Sequence of chain 8.C:
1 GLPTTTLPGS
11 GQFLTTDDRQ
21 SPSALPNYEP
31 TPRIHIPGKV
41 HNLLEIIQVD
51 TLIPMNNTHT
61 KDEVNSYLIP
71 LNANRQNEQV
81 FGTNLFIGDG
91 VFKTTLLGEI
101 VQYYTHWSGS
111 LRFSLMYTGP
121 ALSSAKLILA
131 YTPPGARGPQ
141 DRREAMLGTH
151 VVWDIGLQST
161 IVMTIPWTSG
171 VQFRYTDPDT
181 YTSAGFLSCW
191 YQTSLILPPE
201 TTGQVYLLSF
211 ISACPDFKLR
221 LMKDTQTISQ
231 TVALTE

Sequence of chain 7.A:
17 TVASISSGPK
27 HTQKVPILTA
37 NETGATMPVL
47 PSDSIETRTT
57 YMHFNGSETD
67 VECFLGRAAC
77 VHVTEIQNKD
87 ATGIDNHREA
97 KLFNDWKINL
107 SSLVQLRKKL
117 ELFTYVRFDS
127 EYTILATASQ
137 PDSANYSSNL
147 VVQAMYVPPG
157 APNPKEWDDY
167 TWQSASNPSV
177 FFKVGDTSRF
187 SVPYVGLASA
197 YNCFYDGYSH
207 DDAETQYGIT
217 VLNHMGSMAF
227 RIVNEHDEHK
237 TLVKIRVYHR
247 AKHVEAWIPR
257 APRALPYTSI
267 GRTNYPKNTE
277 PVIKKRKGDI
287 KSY

The protein below binds the small molecule below.
Small molecule (SMILES): Cc1cc(CCCOc2c(C)cc(-c3noc(C(F)(F)F)n3)cc2C)on1

Sequence of chain 7.C:
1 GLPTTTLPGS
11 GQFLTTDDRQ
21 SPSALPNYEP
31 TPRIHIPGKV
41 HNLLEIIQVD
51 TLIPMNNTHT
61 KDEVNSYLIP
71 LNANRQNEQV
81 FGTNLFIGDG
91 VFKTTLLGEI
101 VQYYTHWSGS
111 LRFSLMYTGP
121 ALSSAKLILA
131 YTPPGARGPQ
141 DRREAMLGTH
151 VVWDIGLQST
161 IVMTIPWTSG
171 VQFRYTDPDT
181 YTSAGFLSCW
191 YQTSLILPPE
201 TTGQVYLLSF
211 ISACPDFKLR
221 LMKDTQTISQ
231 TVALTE

Binding-site contacts:
Ligand atom C3B contacts residue MET224 of chain 7.A at 3.6 Å (hydrophobic).
Ligand atom CM2 contacts residue MET224 of chain 7.A at 3.5 Å (hydrophobic).
Ligand atom F3 contacts residue TYR152 of chain 7.A at 3.6 Å.
Ligand atom CM2 contacts residue TYR128 of chain 7.A at 3.4 Å (hydrophobic).
Ligand atom C2C contacts residue TYR128 of chain 7.A at 3.2 Å (hydrophobic).
Ligand atom N1A contacts residue PHE186 of chain 7.A at 3.5 Å.
Ligand atom F2 contacts residue PHE186 of chain 7.A at 3.1 Å.
Ligand atom F3 contacts residue PRO174 of chain 7.A at 3.1 Å.
Ligand atom C4 contacts residue LEU106 of chain 7.A at 3.3 Å (hydrophobic).
Ligand atom N1A contacts residue PRO174 of chain 7.A at 3.5 Å.
Ligand atom C3C contacts residue TYR128 of chain 7.A at 3.1 Å (hydrophobic).
Ligand atom C5B contacts residue TYR152 of chain 7.A at 3.4 Å (hydrophobic).
Ligand atom F3 contacts residue VAL176 of chain 7.A at 3.6 Å.
Ligand atom CM3 contacts residue ASN219 of chain 7.A at 3.5 Å.
Ligand atom F1 contacts residue MET224 of chain 7.A at 3.7 Å.
Ligand atom C3A contacts residue PHE186 of chain 7.A at 3.1 Å (hydrophobic).
Ligand atom C2A contacts residue TYR152 of chain 7.A at 3.5 Å (hydrophobic).
Ligand atom CM4 contacts residue VAL176 of chain 7.A at 3.7 Å (hydrophobic).
Ligand atom CM6 contacts residue VAL191 of chain 7.A at 3.7 Å (hydrophobic).
Ligand atom C4B contacts residue TYR152 of chain 7.A at 3.6 Å (hydrophobic).
Ligand atom O1A contacts residue PHE186 of chain 7.A at 3.4 Å.
Ligand atom C2A contacts residue PHE186 of chain 7.A at 3.3 Å (hydrophobic).
Ligand atom F3 contacts residue SER175 of chain 7.A at 2.8 Å.
Ligand atom F1 contacts residue PHE186 of chain 7.A at 3.3 Å.
Ligand atom N3A contacts residue PHE186 of chain 7.A at 3.1 Å.
Ligand atom CM4 contacts residue ALA150 of chain 7.A at 3.7 Å (hydrophobic).
Ligand atom CM6 contacts residue TYR152 of chain 7.A at 3.4 Å (hydrophobic).
Ligand atom C4 contacts residue TYR197 of chain 7.A at 3.7 Å (hydrophobic).
Ligand atom F2 contacts residue VAL176 of chain 7.A at 2.7 Å.
Ligand atom O1A contacts residue PRO174 of chain 7.A at 3.4 Å.
Ligand atom F3 contacts residue ALA150 of chain 7.A at 3.0 Å.
Ligand atom CM4 contacts residue PHE186 of chain 7.A at 3.5 Å (hydrophobic).
Ligand atom N3A contacts residue TYR152 of chain 7.A at 3.5 Å.
Ligand atom C1C contacts residue TYR197 of chain 7.A at 3.7 Å (hydrophobic).
Ligand atom O1A contacts residue ALA24 of chain 7.C at 3.4 Å.
Ligand atom C3 contacts residue LEU106 of chain 7.A at 3.4 Å (hydrophobic).
Ligand atom C1C contacts residue TYR128 of chain 7.A at 3.3 Å (hydrophobic).
Ligand atom N1A contacts residue ALA24 of chain 7.C at 3.3 Å.
Ligand atom C6B contacts residue TYR152 of chain 7.A at 3.6 Å (hydrophobic).
Ligand atom O1 contacts residue MET221 of chain 7.A at 3.7 Å.